Binding-site contacts:
Ligand atom O5 contacts residue ASN9 of chain 1.A at 2.4 Å (h-bond).
Ligand atom C1 contacts residue ASN9 of chain 1.A at 1.4 Å.
Ligand atom O6 contacts residue ASN9 of chain 1.A at 4.2 Å.
Ligand atom O7 contacts residue ASN9 of chain 1.A at 2.9 Å (h-bond).
Ligand atom C2 contacts residue ASN9 of chain 1.A at 2.5 Å.
Ligand atom C8 contacts residue GLY8 of chain 1.A at 3.8 Å.
Ligand atom N2 contacts residue ASN9 of chain 1.A at 2.9 Å (h-bond).
Ligand atom C7 contacts residue ASN9 of chain 1.A at 3.0 Å.
Ligand atom C3 contacts residue ASN9 of chain 1.A at 3.8 Å.
Ligand atom C5 contacts residue ASN9 of chain 1.A at 3.6 Å.
Ligand atom C8 contacts residue ASN9 of chain 1.A at 4.2 Å.
Ligand atom C4 contacts residue ASN9 of chain 1.A at 4.3 Å.

A small-molecule ligand and the protein it binds are described below.
Small molecule (SMILES): CC(=O)N[C@H]1[C@H](O[C@H]2[C@H](O)[C@@H](NC(C)=O)CO[C@@H]2CO)O[C@H](CO)[C@@H](O[C@@H]2O[C@H](CO)[C@@H](O)[C@H](O)[C@@H]2O)[C@@H]1O

Sequence of chain 1.A:
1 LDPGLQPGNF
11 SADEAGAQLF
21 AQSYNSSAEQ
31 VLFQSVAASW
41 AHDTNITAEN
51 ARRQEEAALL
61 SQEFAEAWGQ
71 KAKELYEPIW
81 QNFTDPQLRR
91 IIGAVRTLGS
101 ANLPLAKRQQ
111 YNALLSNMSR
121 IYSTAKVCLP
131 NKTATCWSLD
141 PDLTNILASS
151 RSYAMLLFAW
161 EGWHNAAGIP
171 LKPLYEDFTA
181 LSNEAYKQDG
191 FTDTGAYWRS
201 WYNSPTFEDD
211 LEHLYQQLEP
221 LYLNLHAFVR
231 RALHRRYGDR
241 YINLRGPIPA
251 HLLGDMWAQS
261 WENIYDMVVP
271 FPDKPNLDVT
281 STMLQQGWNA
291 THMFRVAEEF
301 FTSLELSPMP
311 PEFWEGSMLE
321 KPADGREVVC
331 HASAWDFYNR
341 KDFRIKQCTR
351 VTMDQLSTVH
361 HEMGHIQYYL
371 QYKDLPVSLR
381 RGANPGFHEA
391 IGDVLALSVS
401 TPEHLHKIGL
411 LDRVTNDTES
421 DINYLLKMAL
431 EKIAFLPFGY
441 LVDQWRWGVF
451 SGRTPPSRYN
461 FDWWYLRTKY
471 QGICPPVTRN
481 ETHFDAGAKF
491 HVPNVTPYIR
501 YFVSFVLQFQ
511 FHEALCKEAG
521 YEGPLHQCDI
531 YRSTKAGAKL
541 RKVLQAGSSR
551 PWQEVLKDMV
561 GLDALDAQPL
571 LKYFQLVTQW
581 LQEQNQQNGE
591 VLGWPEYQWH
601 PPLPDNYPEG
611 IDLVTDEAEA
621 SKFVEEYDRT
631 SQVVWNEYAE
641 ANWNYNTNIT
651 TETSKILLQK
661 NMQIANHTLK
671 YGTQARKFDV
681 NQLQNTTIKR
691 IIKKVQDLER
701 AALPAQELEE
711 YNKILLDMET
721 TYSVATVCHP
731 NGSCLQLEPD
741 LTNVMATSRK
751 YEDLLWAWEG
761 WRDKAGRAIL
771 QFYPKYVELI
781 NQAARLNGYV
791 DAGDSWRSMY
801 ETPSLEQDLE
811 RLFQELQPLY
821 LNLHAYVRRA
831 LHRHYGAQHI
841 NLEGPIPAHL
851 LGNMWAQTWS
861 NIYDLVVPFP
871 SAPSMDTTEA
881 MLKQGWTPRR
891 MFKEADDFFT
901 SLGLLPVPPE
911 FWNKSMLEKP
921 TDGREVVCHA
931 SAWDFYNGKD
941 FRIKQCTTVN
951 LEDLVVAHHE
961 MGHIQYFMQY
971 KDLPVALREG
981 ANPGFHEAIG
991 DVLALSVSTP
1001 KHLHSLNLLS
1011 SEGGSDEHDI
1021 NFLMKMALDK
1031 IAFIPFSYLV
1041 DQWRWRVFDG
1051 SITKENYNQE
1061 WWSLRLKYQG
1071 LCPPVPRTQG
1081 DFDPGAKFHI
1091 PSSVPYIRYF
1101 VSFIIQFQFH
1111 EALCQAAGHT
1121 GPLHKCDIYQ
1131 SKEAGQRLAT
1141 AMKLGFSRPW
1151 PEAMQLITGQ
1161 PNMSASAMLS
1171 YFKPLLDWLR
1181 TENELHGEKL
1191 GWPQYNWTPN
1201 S